Sequence of chain 1.A:
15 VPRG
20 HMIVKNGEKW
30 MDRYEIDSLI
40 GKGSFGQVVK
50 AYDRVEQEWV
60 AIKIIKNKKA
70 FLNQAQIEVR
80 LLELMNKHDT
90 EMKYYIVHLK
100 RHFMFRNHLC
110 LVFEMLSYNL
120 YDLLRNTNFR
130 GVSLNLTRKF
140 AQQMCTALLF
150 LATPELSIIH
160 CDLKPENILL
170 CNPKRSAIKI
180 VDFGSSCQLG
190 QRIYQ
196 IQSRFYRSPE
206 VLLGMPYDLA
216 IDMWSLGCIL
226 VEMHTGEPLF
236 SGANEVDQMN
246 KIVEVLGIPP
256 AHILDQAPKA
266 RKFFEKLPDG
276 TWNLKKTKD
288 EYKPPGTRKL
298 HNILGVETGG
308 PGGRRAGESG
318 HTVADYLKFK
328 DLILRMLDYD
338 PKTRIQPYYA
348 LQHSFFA

Binding-site contacts:
Ligand atom C3 contacts residue ALA60 of chain 1.A at 4.1 Å (hydrophobic).
Ligand atom N1 contacts residue LEU168 of chain 1.A at 4.0 Å.
Ligand atom N2 contacts residue GLU113 of chain 1.A at 4.2 Å.
Ligand atom N1 contacts residue MET114 of chain 1.A at 3.7 Å.
Ligand atom N2 contacts residue ALA60 of chain 1.A at 3.9 Å.
Ligand atom C5 contacts residue VAL96 of chain 1.A at 3.8 Å (hydrophobic).
Ligand atom C1 contacts residue LEU168 of chain 1.A at 3.5 Å (hydrophobic).
Ligand atom N3 contacts residue PHE112 of chain 1.A at 3.9 Å.
Ligand atom C2 contacts residue ALA60 of chain 1.A at 3.6 Å (hydrophobic).
Ligand atom C4 contacts residue VAL180 of chain 1.A at 4.3 Å (hydrophobic).
Ligand atom C1 contacts residue LEU115 of chain 1.A at 4.0 Å (hydrophobic).
Ligand atom C2 contacts residue LEU168 of chain 1.A at 4.0 Å (hydrophobic).
Ligand atom N1 contacts residue SER116 of chain 1.A at 3.6 Å (h-bond).
Ligand atom C2 contacts residue LEU115 of chain 1.A at 4.1 Å (hydrophobic).
Ligand atom N1 contacts residue LEU115 of chain 1.A at 3.2 Å (h-bond).
Ligand atom O1 contacts residue ILE39 of chain 1.A at 4.2 Å.
Ligand atom C5 contacts residue PHE112 of chain 1.A at 3.5 Å (hydrophobic).
Ligand atom O1 contacts residue VAL47 of chain 1.A at 4.1 Å.
Ligand atom O1 contacts residue LEU168 of chain 1.A at 4.4 Å.
Ligand atom N4 contacts residue ILE39 of chain 1.A at 3.5 Å.
Ligand atom N1 contacts residue ILE39 of chain 1.A at 4.1 Å.
Ligand atom N2 contacts residue MET114 of chain 1.A at 4.2 Å.
Ligand atom C1 contacts residue SER116 of chain 1.A at 4.3 Å.
Ligand atom N3 contacts residue ALA60 of chain 1.A at 3.7 Å.
Ligand atom C1 contacts residue ILE39 of chain 1.A at 4.0 Å (hydrophobic).
Ligand atom C5 contacts residue VAL180 of chain 1.A at 4.4 Å (hydrophobic).
Ligand atom N3 contacts residue LEU115 of chain 1.A at 4.2 Å.
Ligand atom N2 contacts residue LEU168 of chain 1.A at 3.8 Å.
Ligand atom C5 contacts residue ALA60 of chain 1.A at 4.1 Å (hydrophobic).
Ligand atom C5 contacts residue GLU113 of chain 1.A at 4.0 Å.
Ligand atom C6 contacts residue LEU168 of chain 1.A at 3.8 Å (hydrophobic).
Ligand atom N4 contacts residue LEU168 of chain 1.A at 3.5 Å.
Ligand atom C2 contacts residue GLU113 of chain 1.A at 4.0 Å.
Ligand atom C6 contacts residue VAL47 of chain 1.A at 4.2 Å (hydrophobic).
Ligand atom N3 contacts residue GLU113 of chain 1.A at 3.0 Å (salt-bridge).
Ligand atom N2 contacts residue LEU115 of chain 1.A at 3.2 Å (h-bond).
Ligand atom C6 contacts residue ILE39 of chain 1.A at 4.2 Å (hydrophobic).
Ligand atom C3 contacts residue LEU168 of chain 1.A at 4.0 Å (hydrophobic).
Ligand atom C4 contacts residue ALA60 of chain 1.A at 4.4 Å (hydrophobic).
Ligand atom N3 contacts residue VAL96 of chain 1.A at 4.1 Å.

A small-molecule ligand and the protein it binds are described below.
Small molecule (SMILES): Nc1nc2[nH]ccc2c(=O)[nH]1